Sequence of chain 1.A:
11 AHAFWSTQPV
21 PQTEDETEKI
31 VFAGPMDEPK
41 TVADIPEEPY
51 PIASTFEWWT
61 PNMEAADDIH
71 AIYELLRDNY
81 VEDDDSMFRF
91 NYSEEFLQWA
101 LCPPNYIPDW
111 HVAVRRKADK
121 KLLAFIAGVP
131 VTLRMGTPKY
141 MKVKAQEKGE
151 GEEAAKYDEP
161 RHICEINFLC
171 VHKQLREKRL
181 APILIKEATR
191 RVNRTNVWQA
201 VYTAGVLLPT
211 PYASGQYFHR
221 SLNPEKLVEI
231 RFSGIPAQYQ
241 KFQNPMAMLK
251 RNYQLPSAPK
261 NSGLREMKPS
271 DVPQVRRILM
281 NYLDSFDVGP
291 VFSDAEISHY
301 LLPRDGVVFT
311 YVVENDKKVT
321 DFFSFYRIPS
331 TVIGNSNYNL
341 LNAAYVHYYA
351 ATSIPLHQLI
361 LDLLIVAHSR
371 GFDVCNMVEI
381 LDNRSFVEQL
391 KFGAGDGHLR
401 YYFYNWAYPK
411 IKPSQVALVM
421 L

Binding-site contacts:
Ligand atom C13 contacts residue MET420 of chain 1.A at 3.8 Å (hydrophobic).
Ligand atom C10 contacts residue TYR345 of chain 1.A at 3.4 Å (hydrophobic).
Ligand atom C13 contacts residue LEU421 of chain 1.A at 3.2 Å (hydrophobic).
Ligand atom C8 contacts residue HIS219 of chain 1.A at 3.5 Å.
Ligand atom C5 contacts residue TYR345 of chain 1.A at 3.8 Å (hydrophobic).
Ligand atom N2 contacts residue PHE90 of chain 1.A at 3.8 Å.
Ligand atom C1 contacts residue GLY205 of chain 1.A at 3.9 Å.
Ligand atom C5 contacts residue PHE90 of chain 1.A at 3.3 Å (hydrophobic).
Ligand atom C10 contacts residue ILE328 of chain 1.A at 3.7 Å (hydrophobic).
Ligand atom C5 contacts residue TYR217 of chain 1.A at 3.2 Å (hydrophobic).
Ligand atom N4 contacts residue TYR217 of chain 1.A at 3.4 Å (h-bond).
Ligand atom C9 contacts residue TYR217 of chain 1.A at 3.7 Å (hydrophobic).
Ligand atom C11 contacts residue TYR217 of chain 1.A at 3.5 Å (hydrophobic).
Ligand atom C10 contacts residue TYR92 of chain 1.A at 3.7 Å (hydrophobic).
Ligand atom C7 contacts residue HWQ1 of chain 1.D at 3.6 Å.
Ligand atom C12 contacts residue TYR217 of chain 1.A at 3.6 Å (hydrophobic).
Ligand atom C4 contacts residue TYR217 of chain 1.A at 3.3 Å (hydrophobic).
Ligand atom C1 contacts residue HIS398 of chain 1.A at 3.7 Å.
Ligand atom N2 contacts residue TYR217 of chain 1.A at 3.2 Å (h-bond).
Ligand atom N5 contacts residue LEU421 of chain 1.A at 3.1 Å (h-bond).
Ligand atom N3 contacts residue TYR345 of chain 1.A at 2.7 Å (h-bond).
Ligand atom C6 contacts residue TYR217 of chain 1.A at 3.7 Å (hydrophobic).
Ligand atom N3 contacts residue TYR217 of chain 1.A at 3.8 Å.
Ligand atom C13 contacts residue THR203 of chain 1.A at 3.7 Å.
Ligand atom C6 contacts residue TYR345 of chain 1.A at 3.4 Å (hydrophobic).
Ligand atom C12 contacts residue LEU421 of chain 1.A at 3.6 Å (hydrophobic).
Ligand atom S contacts residue HWQ1 of chain 1.D at 3.8 Å.
Ligand atom C10 contacts residue PHE90 of chain 1.A at 3.7 Å (hydrophobic).
Ligand atom C15 contacts residue PHE90 of chain 1.A at 3.8 Å (hydrophobic).
Ligand atom C contacts residue TYR217 of chain 1.A at 3.8 Å (hydrophobic).
Ligand atom N4 contacts residue PHE90 of chain 1.A at 3.5 Å.
Ligand atom C7 contacts residue TYR345 of chain 1.A at 3.3 Å (hydrophobic).
Ligand atom N5 contacts residue ASN167 of chain 1.A at 3.8 Å.
Ligand atom N1 contacts residue GLY205 of chain 1.A at 3.4 Å (h-bond).
Ligand atom C3 contacts residue GLY205 of chain 1.A at 3.6 Å.
Ligand atom C12 contacts residue MET420 of chain 1.A at 3.8 Å (hydrophobic).
Ligand atom N contacts residue TYR217 of chain 1.A at 3.4 Å.
Ligand atom N3 contacts residue PHE90 of chain 1.A at 3.4 Å.
Ligand atom C15 contacts residue TYR92 of chain 1.A at 3.8 Å (hydrophobic).
Ligand atom C7 contacts residue ASN376 of chain 1.A at 3.9 Å.

This small molecule binds to this protein.
Small molecule (SMILES): CN(CCC#N)c1nc(N(C)C2CCNCC2)nc2ccsc12